Sequence of chain 1.M:
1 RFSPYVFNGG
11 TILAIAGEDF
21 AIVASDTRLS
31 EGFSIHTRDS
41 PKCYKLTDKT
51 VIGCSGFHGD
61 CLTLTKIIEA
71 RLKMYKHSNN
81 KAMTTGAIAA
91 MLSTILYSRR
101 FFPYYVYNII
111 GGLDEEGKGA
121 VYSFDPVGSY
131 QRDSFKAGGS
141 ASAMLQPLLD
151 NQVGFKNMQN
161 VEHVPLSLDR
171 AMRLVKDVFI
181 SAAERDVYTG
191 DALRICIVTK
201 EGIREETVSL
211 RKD

Binding-site contacts:
Ligand atom O60 contacts residue THR21 of chain 1.L at 3.6 Å.
Ligand atom C51 contacts residue TYR169 of chain 1.L at 3.7 Å (hydrophobic).
Ligand atom C59 contacts residue TYR169 of chain 1.L at 3.5 Å (hydrophobic).
Ligand atom N41 contacts residue THR1 of chain 1.L at 3.4 Å (h-bond).
Ligand atom O40 contacts residue THR21 of chain 1.L at 3.3 Å (h-bond).
Ligand atom C59 contacts residue SER130 of chain 1.L at 3.7 Å.
Ligand atom C23 contacts residue THR21 of chain 1.L at 3.5 Å.
Ligand atom C7 contacts residue TYR107 of chain 1.M at 3.5 Å (hydrophobic).
Ligand atom N22 contacts residue ASP125 of chain 1.M at 3.4 Å (salt-bridge).
Ligand atom C58 contacts residue LYS33 of chain 1.L at 3.5 Å.
Ligand atom C44 contacts residue GLY47 of chain 1.L at 3.5 Å.
Ligand atom O29 contacts residue ALA49 of chain 1.L at 3.3 Å (h-bond).
Ligand atom C43 contacts residue THR1 of chain 1.L at 2.3 Å.
Ligand atom C39 contacts residue GLY47 of chain 1.L at 3.4 Å.
Ligand atom O9 contacts residue PRO126 of chain 1.M at 3.6 Å.
Ligand atom N41 contacts residue GLY47 of chain 1.L at 2.7 Å (h-bond).
Ligand atom C47 contacts residue THR1 of chain 1.L at 1.6 Å.
Ligand atom C31 contacts residue GLY47 of chain 1.L at 3.3 Å.
Ligand atom C46 contacts residue MET45 of chain 1.L at 3.2 Å (hydrophobic).
Ligand atom C17 contacts residue ARG100 of chain 1.M at 3.2 Å.
Ligand atom O48 contacts residue GLY47 of chain 1.L at 3.6 Å.
Ligand atom O48 contacts residue THR1 of chain 1.L at 2.4 Å (h-bond).
Ligand atom C43 contacts residue GLY47 of chain 1.L at 3.7 Å.
Ligand atom O60 contacts residue THR1 of chain 1.L at 3.7 Å.
Ligand atom C38 contacts residue GLY47 of chain 1.L at 3.6 Å.
Ligand atom C58 contacts residue TYR169 of chain 1.L at 3.2 Å (hydrophobic).
Ligand atom C26 contacts residue ALA20 of chain 1.L at 3.6 Å (hydrophobic).
Ligand atom C59 contacts residue THR1 of chain 1.L at 2.4 Å.
Ligand atom C16 contacts residue ARG100 of chain 1.M at 3.7 Å.
Ligand atom C38 contacts residue GLY48 of chain 1.L at 3.7 Å.
Ligand atom N30 contacts residue THR21 of chain 1.L at 2.8 Å (h-bond).
Ligand atom C58 contacts residue THR1 of chain 1.L at 2.5 Å.
Ligand atom C42 contacts residue THR1 of chain 1.L at 2.3 Å.
Ligand atom C26 contacts residue ALA27 of chain 1.L at 3.4 Å (hydrophobic).
Ligand atom C42 contacts residue GLY47 of chain 1.L at 3.7 Å.
Ligand atom C28 contacts residue THR21 of chain 1.L at 3.6 Å.
Ligand atom C58 contacts residue ARG19 of chain 1.L at 3.0 Å.
Ligand atom O40 contacts residue ALA20 of chain 1.L at 3.5 Å.
Ligand atom C51 contacts residue THR1 of chain 1.L at 1.6 Å.
Ligand atom C12 contacts residue ASP125 of chain 1.M at 3.7 Å.

This protein binds this small molecule.
Small molecule (SMILES): CC(C)C[C@H](NC(=O)[C@H](CCc1ccccc1)NC(=O)CN1CCOCC1)C(=O)N[C@@H](Cc1ccccc1)C(=O)N[C@@H](CC(C)C)[C@@H](O)[C@H](C)CO

Sequence of chain 1.L:
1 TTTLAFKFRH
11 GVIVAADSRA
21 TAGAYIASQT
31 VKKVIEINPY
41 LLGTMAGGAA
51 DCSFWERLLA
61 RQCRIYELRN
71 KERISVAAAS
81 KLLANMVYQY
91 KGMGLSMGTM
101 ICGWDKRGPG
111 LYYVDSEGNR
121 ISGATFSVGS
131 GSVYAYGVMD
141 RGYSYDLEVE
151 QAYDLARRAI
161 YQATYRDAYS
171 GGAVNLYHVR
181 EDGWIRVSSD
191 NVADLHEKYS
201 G